Binding-site contacts:
Ligand atom C contacts residue PHE59 of chain 1.A at 3.7 Å (hydrophobic).
Ligand atom O contacts residue ARG54 of chain 1.A at 2.9 Å (salt-bridge).
Ligand atom O contacts residue LEU121 of chain 1.A at 3.7 Å.
Ligand atom CA contacts residue GLN62 of chain 1.A at 3.5 Å.
Ligand atom O contacts residue GLY71 of chain 1.A at 3.9 Å.
Ligand atom NE2 contacts residue ALA102 of chain 1.A at 3.3 Å.
Ligand atom N contacts residue GLY71 of chain 1.A at 3.1 Å (h-bond).
Ligand atom C contacts residue ASN101 of chain 1.A at 3.8 Å.
Ligand atom C contacts residue GLN62 of chain 1.A at 3.4 Å.
Ligand atom CD contacts residue ARG54 of chain 1.A at 3.9 Å.
Ligand atom CA contacts residue GLY71 of chain 1.A at 3.8 Å.
Ligand atom O contacts residue ASN101 of chain 1.A at 3.6 Å.
Ligand atom O contacts residue PHE59 of chain 1.A at 3.6 Å.
Ligand atom CA contacts residue ASN101 of chain 1.A at 3.7 Å.
Ligand atom CG contacts residue PHE112 of chain 1.A at 3.7 Å (hydrophobic).
Ligand atom ND1 contacts residue ALA102 of chain 1.A at 3.2 Å.
Ligand atom OXT contacts residue TRP120 of chain 1.A at 3.8 Å.
Ligand atom O contacts residue TRP120 of chain 1.A at 3.1 Å.
Ligand atom N contacts residue ARG54 of chain 1.A at 3.9 Å.
Ligand atom O contacts residue GLN110 of chain 1.A at 3.3 Å (h-bond).
Ligand atom N contacts residue GLN62 of chain 1.A at 3.8 Å.
Ligand atom CA contacts residue HIS125 of chain 1.A at 3.9 Å.
Ligand atom CA contacts residue ASN101 of chain 1.A at 3.9 Å.
Ligand atom CE1 contacts residue ALA102 of chain 1.A at 3.1 Å (hydrophobic).
Ligand atom CB contacts residue HIS125 of chain 1.A at 3.5 Å.
Ligand atom O contacts residue TRP120 of chain 1.A at 3.0 Å (h-bond).
Ligand atom N contacts residue ASN101 of chain 1.A at 3.0 Å (h-bond).
Ligand atom CG contacts residue ALA102 of chain 1.A at 3.5 Å (hydrophobic).
Ligand atom C contacts residue GLN110 of chain 1.A at 3.9 Å.
Ligand atom N contacts residue GLY71 of chain 1.A at 3.5 Å (h-bond).
Ligand atom O contacts residue GLN62 of chain 1.A at 2.6 Å (h-bond).
Ligand atom CB contacts residue ALA100 of chain 1.A at 3.1 Å (hydrophobic).
Ligand atom CA contacts residue PHE59 of chain 1.A at 3.9 Å (hydrophobic).
Ligand atom N contacts residue PHE59 of chain 1.A at 3.8 Å.
Ligand atom N contacts residue THR72 of chain 1.A at 3.6 Å.
Ligand atom O contacts residue PHE59 of chain 1.A at 3.2 Å.
Ligand atom CD contacts residue GLN62 of chain 1.A at 3.7 Å.
Ligand atom C contacts residue TRP120 of chain 1.A at 3.5 Å (hydrophobic).
Ligand atom CB contacts residue GLN110 of chain 1.A at 3.5 Å.
Ligand atom CD2 contacts residue ALA102 of chain 1.A at 3.6 Å (hydrophobic).

Sequence of chain 1.A:
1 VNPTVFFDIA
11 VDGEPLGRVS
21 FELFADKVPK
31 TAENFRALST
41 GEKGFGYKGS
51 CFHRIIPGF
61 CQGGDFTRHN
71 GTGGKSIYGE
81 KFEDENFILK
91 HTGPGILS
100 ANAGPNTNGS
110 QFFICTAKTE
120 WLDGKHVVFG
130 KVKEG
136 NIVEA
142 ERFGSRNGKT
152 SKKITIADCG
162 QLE

This small molecule binds to this protein.
Small molecule (SMILES): CC[C@H](C)[C@H](NC(=O)[C@@H]1CCCN1C(=O)CNC(=O)[C@H](C)NC(=O)[C@@H](N)Cc1cnc[nH]1)C(=O)N[C@@H](C)C(=O)O